Binding-site contacts:
Ligand atom CB contacts residue GLU167 of chain 1.A at 3.3 Å.
Ligand atom CH2 contacts residue GLY97 of chain 1.A at 3.6 Å.
Ligand atom CB contacts residue SER99 of chain 1.A at 3.2 Å.
Ligand atom C contacts residue ALA94 of chain 1.A at 3.2 Å (hydrophobic).
Ligand atom CA contacts residue SER99 of chain 1.A at 3.4 Å.
Ligand atom O contacts residue GLY165 of chain 1.A at 3.6 Å.
Ligand atom N contacts residue ASN95 of chain 1.A at 3.0 Å (h-bond).
Ligand atom O contacts residue LEU101 of chain 1.A at 2.8 Å (h-bond).
Ligand atom CE contacts residue GLY97 of chain 1.A at 3.4 Å.
Ligand atom N contacts residue TYR164 of chain 1.A at 2.9 Å (h-bond).
Ligand atom CA contacts residue TYR168 of chain 1.A at 3.6 Å (hydrophobic).
Ligand atom CH2 contacts residue TYR164 of chain 1.A at 3.2 Å (hydrophobic).
Ligand atom O contacts residue TRP100 of chain 1.A at 3.3 Å.
Ligand atom NH1 contacts residue SAH1 of chain 1.D at 3.0 Å (h-bond).
Ligand atom CA contacts residue TYR164 of chain 1.A at 3.2 Å (hydrophobic).
Ligand atom N contacts residue TYR168 of chain 1.A at 3.6 Å.
Ligand atom C contacts residue TYR164 of chain 1.A at 3.5 Å (hydrophobic).
Ligand atom CB contacts residue ALA94 of chain 1.A at 3.7 Å (hydrophobic).
Ligand atom O contacts residue GLY97 of chain 1.A at 3.4 Å.
Ligand atom O contacts residue GLU167 of chain 1.A at 3.5 Å (salt-bridge).
Ligand atom CB contacts residue TYR164 of chain 1.A at 3.6 Å (hydrophobic).
Ligand atom CH2 contacts residue SAH1 of chain 1.D at 3.3 Å.
Ligand atom CB contacts residue GLU171 of chain 1.A at 3.0 Å.
Ligand atom O contacts residue ALA94 of chain 1.A at 3.0 Å (h-bond).
Ligand atom N contacts residue SER99 of chain 1.A at 2.7 Å (h-bond).
Ligand atom O contacts residue TRP100 of chain 1.A at 3.7 Å.
Ligand atom N contacts residue ALA94 of chain 1.A at 3.5 Å (h-bond).
Ligand atom CG contacts residue TYR168 of chain 1.A at 3.5 Å (hydrophobic).
Ligand atom CA contacts residue GLU167 of chain 1.A at 3.1 Å.
Ligand atom N contacts residue TRP100 of chain 1.A at 3.6 Å.
Ligand atom OG1 contacts residue ALA94 of chain 1.A at 2.6 Å (h-bond).
Ligand atom CH1 contacts residue TYR83 of chain 1.A at 2.9 Å (hydrophobic).
Ligand atom CG contacts residue SER99 of chain 1.A at 3.4 Å.
Ligand atom CB contacts residue TRP100 of chain 1.A at 3.2 Å (hydrophobic).
Ligand atom C contacts residue TRP100 of chain 1.A at 3.3 Å (hydrophobic).
Ligand atom O contacts residue TYR168 of chain 1.A at 3.5 Å.
Ligand atom NE2 contacts residue GLU167 of chain 1.A at 3.4 Å (salt-bridge).
Ligand atom O contacts residue TYR164 of chain 1.A at 3.5 Å (h-bond).
Ligand atom CD contacts residue TRP100 of chain 1.A at 3.5 Å (hydrophobic).
Ligand atom C contacts residue TYR168 of chain 1.A at 3.4 Å (hydrophobic).

Sequence of chain 1.A:
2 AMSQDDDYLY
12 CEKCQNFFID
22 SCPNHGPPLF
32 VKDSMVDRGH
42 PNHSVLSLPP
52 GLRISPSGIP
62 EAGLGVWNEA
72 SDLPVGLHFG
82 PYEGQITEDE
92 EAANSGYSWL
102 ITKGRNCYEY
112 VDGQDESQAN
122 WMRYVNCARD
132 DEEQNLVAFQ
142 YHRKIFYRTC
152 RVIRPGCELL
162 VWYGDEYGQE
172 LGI

The protein below binds the small molecule below.
Small molecule (SMILES): C[C@H](N)C(=O)N[C@@H](CCCN=C(N)N)C(=O)N[C@H](C(=O)N[C@@H](CCCCN(C)C)C(=O)N[C@@H](CCC(N)=O)C(=O)N[C@H](C(=O)N[C@@H](C)C=O)[C@@H](C)O)[C@@H](C)O